Sequence of chain 3.D:
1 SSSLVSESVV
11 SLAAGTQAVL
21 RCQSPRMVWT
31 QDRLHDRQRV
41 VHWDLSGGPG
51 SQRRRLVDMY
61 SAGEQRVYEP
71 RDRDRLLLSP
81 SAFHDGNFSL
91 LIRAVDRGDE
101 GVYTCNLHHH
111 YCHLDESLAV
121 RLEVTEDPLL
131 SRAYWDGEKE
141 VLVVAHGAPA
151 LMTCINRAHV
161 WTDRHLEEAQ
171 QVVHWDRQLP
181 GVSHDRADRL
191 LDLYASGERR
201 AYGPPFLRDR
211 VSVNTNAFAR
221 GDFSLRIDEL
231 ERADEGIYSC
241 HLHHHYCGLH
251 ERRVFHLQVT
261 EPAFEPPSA

A small-molecule ligand and the protein it binds are described below.
Small molecule (SMILES): CC(=O)N[C@@H]1[C@@H](O)[C@H](O)[C@@H](CO)O[C@H]1O

Binding-site contacts:
Ligand atom O6 contacts residue LEU91 of chain 3.D at 4.0 Å.
Ligand atom O7 contacts residue ASN87 of chain 3.D at 4.1 Å.
Ligand atom O6 contacts residue SER89 of chain 3.D at 2.8 Å (h-bond).
Ligand atom N2 contacts residue ASN87 of chain 3.D at 2.9 Å (h-bond).
Ligand atom C7 contacts residue ASN87 of chain 3.D at 3.8 Å.
Ligand atom C2 contacts residue ASN87 of chain 3.D at 2.4 Å.
Ligand atom C5 contacts residue LEU151 of chain 3.D at 3.8 Å (hydrophobic).
Ligand atom C3 contacts residue LEU151 of chain 3.D at 4.2 Å (hydrophobic).
Ligand atom C6 contacts residue SER89 of chain 3.D at 3.6 Å.
Ligand atom C3 contacts residue ASN87 of chain 3.D at 3.8 Å.
Ligand atom O6 contacts residue LEU151 of chain 3.D at 3.4 Å.
Ligand atom C5 contacts residue SER89 of chain 3.D at 3.3 Å.
Ligand atom C4 contacts residue LEU151 of chain 3.D at 4.0 Å (hydrophobic).
Ligand atom C5 contacts residue ASN87 of chain 3.D at 3.7 Å.
Ligand atom C1 contacts residue SER89 of chain 3.D at 3.3 Å.
Ligand atom O5 contacts residue SER89 of chain 3.D at 2.8 Å (h-bond).
Ligand atom C6 contacts residue LEU91 of chain 3.D at 4.2 Å (hydrophobic).
Ligand atom N2 contacts residue ILE155 of chain 3.D at 4.1 Å.
Ligand atom C1 contacts residue ASN87 of chain 3.D at 1.4 Å.
Ligand atom C4 contacts residue ASN87 of chain 3.D at 4.2 Å.
Ligand atom C6 contacts residue LEU151 of chain 3.D at 3.7 Å (hydrophobic).
Ligand atom C8 contacts residue ILE155 of chain 3.D at 3.7 Å (hydrophobic).
Ligand atom O4 contacts residue LEU151 of chain 3.D at 3.3 Å.
Ligand atom C7 contacts residue ILE155 of chain 3.D at 4.3 Å (hydrophobic).
Ligand atom O5 contacts residue ASN87 of chain 3.D at 2.3 Å (h-bond).